Sequence of chain 13.J:
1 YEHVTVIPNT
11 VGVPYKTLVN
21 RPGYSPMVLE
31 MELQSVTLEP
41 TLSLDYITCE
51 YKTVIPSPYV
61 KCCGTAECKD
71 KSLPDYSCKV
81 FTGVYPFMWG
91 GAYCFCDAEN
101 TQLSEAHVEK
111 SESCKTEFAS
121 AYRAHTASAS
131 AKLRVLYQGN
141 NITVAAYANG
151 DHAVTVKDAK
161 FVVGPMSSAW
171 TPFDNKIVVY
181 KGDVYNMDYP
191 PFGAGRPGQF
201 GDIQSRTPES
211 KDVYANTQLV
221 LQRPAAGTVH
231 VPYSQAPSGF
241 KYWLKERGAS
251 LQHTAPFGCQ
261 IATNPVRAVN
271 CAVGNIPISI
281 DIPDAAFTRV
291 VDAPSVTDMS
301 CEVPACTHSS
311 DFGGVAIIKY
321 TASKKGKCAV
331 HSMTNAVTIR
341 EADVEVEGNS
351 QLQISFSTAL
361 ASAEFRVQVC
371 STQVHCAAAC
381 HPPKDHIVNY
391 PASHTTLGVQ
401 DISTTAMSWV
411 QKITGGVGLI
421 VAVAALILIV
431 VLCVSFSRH

Binding-site contacts:
Ligand atom C3 contacts residue THR116 of chain 13.J at 4.0 Å.
Ligand atom O4 contacts residue LYS181 of chain 13.J at 4.0 Å.
Ligand atom O5 contacts residue LYS181 of chain 13.J at 4.4 Å.
Ligand atom C8 contacts residue ASN259 of chain 13.K at 4.4 Å.
Ligand atom C8 contacts residue THR116 of chain 13.J at 3.8 Å.
Ligand atom C7 contacts residue THR116 of chain 13.J at 3.8 Å.
Ligand atom C1 contacts residue THR116 of chain 13.J at 4.0 Å.
Ligand atom N2 contacts residue THR116 of chain 13.J at 3.0 Å (h-bond).
Ligand atom C3 contacts residue LYS181 of chain 13.J at 4.4 Å.
Ligand atom C1 contacts residue ASN259 of chain 13.K at 1.4 Å.
Ligand atom O6 contacts residue LYS181 of chain 13.J at 4.3 Å.
Ligand atom C7 contacts residue ASN259 of chain 13.K at 3.2 Å.
Ligand atom C3 contacts residue ASN259 of chain 13.K at 3.8 Å.
Ligand atom C5 contacts residue ASN259 of chain 13.K at 3.7 Å.
Ligand atom O5 contacts residue ASN259 of chain 13.K at 2.4 Å (h-bond).
Ligand atom N2 contacts residue ASN259 of chain 13.K at 2.9 Å (h-bond).
Ligand atom C2 contacts residue THR116 of chain 13.J at 3.8 Å.
Ligand atom C6 contacts residue LYS181 of chain 13.J at 4.2 Å.
Ligand atom C4 contacts residue LYS181 of chain 13.J at 4.2 Å.
Ligand atom C4 contacts residue ASN259 of chain 13.K at 4.2 Å.
Ligand atom O7 contacts residue ASN259 of chain 13.K at 3.0 Å (h-bond).
Ligand atom C2 contacts residue ASN259 of chain 13.K at 2.5 Å.
Ligand atom O3 contacts residue THR116 of chain 13.J at 4.4 Å.
Ligand atom C5 contacts residue LYS181 of chain 13.J at 3.5 Å.

A small-molecule ligand and the protein it binds are described below.
Small molecule (SMILES): CC(=O)N[C@@H]1[C@@H](O)[C@H](O)[C@@H](CO)O[C@H]1O

Sequence of chain 13.K:
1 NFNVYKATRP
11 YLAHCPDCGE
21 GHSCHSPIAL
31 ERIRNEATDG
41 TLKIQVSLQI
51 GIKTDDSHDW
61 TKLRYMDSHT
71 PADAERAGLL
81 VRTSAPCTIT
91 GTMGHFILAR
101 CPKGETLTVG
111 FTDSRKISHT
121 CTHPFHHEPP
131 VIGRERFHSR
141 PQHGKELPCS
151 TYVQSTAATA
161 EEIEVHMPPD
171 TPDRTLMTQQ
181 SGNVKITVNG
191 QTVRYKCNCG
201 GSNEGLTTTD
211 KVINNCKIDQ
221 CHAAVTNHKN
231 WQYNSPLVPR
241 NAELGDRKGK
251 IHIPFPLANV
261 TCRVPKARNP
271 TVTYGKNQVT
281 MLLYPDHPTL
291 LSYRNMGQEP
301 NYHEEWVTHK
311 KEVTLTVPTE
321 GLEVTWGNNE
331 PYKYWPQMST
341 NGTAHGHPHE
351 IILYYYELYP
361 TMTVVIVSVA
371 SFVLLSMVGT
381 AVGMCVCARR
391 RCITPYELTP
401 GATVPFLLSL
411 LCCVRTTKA